Binding-site contacts:
Ligand atom N0M contacts residue VAL108 of chain 1.A at 3.4 Å.
Ligand atom O0A contacts residue VAL108 of chain 1.A at 3.4 Å.
Ligand atom C05 contacts residue VAL108 of chain 1.A at 3.7 Å (hydrophobic).
Ligand atom C03 contacts residue TYR183 of chain 1.A at 3.5 Å (hydrophobic).
Ligand atom O0A contacts residue TYR190 of chain 1.A at 3.7 Å.
Ligand atom C0O contacts residue PHE229 of chain 1.A at 3.7 Å (hydrophobic).
Ligand atom O0Q contacts residue LYS105 of chain 1.A at 3.4 Å (salt-bridge).
Ligand atom C03 contacts residue TYR190 of chain 1.A at 3.3 Å (hydrophobic).
Ligand atom F13 contacts residue LEU102 of chain 1.A at 3.3 Å.
Ligand atom C0E contacts residue TYR320 of chain 1.A at 3.2 Å (hydrophobic).
Ligand atom F13 contacts residue TYR183 of chain 1.A at 3.6 Å.
Ligand atom C0X contacts residue TYR190 of chain 1.A at 3.5 Å (hydrophobic).
Ligand atom C14 contacts residue TYR190 of chain 1.A at 3.5 Å (hydrophobic).
Ligand atom C0N contacts residue VAL108 of chain 1.A at 3.5 Å (hydrophobic).
Ligand atom N0W contacts residue TYR190 of chain 1.A at 3.3 Å.
Ligand atom F07 contacts residue LYS105 of chain 1.A at 3.1 Å.
Ligand atom C0C contacts residue TYR190 of chain 1.A at 3.5 Å (hydrophobic).
Ligand atom C0K contacts residue VAL108 of chain 1.A at 3.5 Å (hydrophobic).
Ligand atom C16 contacts residue TYR190 of chain 1.A at 3.6 Å (hydrophobic).
Ligand atom N0M contacts residue PRO238 of chain 1.A at 3.5 Å.
Ligand atom C0V contacts residue TYR190 of chain 1.A at 3.4 Å (hydrophobic).
Ligand atom C0Y contacts residue LEU102 of chain 1.A at 3.6 Å (hydrophobic).
Ligand atom C11 contacts residue LEU236 of chain 1.A at 3.7 Å (hydrophobic).
Ligand atom C00 contacts residue LYS103 of chain 1.A at 3.7 Å.
Ligand atom C10 contacts residue TYR190 of chain 1.A at 3.5 Å (hydrophobic).
Ligand atom N0H contacts residue VAL108 of chain 1.A at 3.6 Å.
Ligand atom N19 contacts residue PHE229 of chain 1.A at 3.7 Å.
Ligand atom C0O contacts residue VAL108 of chain 1.A at 3.6 Å (hydrophobic).
Ligand atom N0M contacts residue LYS105 of chain 1.A at 3.2 Å (salt-bridge).
Ligand atom C11 contacts residue TYR190 of chain 1.A at 3.4 Å (hydrophobic).
Ligand atom C11 contacts residue TRP231 of chain 1.A at 3.4 Å (hydrophobic).
Ligand atom N0M contacts residue LYS104 of chain 1.A at 3.5 Å (salt-bridge).
Ligand atom C16 contacts residue VAL110 of chain 1.A at 3.5 Å (hydrophobic).
Ligand atom C0P contacts residue VAL108 of chain 1.A at 3.6 Å (hydrophobic).
Ligand atom C0N contacts residue PRO238 of chain 1.A at 3.4 Å (hydrophobic).
Ligand atom N19 contacts residue VAL110 of chain 1.A at 3.4 Å.
Ligand atom C02 contacts residue TYR183 of chain 1.A at 3.4 Å (hydrophobic).
Ligand atom O0S contacts residue PRO238 of chain 1.A at 3.4 Å.
Ligand atom F13 contacts residue PRO97 of chain 1.A at 3.5 Å.
Ligand atom O0Q contacts residue LYS104 of chain 1.A at 3.6 Å.

Sequence of chain 1.A:
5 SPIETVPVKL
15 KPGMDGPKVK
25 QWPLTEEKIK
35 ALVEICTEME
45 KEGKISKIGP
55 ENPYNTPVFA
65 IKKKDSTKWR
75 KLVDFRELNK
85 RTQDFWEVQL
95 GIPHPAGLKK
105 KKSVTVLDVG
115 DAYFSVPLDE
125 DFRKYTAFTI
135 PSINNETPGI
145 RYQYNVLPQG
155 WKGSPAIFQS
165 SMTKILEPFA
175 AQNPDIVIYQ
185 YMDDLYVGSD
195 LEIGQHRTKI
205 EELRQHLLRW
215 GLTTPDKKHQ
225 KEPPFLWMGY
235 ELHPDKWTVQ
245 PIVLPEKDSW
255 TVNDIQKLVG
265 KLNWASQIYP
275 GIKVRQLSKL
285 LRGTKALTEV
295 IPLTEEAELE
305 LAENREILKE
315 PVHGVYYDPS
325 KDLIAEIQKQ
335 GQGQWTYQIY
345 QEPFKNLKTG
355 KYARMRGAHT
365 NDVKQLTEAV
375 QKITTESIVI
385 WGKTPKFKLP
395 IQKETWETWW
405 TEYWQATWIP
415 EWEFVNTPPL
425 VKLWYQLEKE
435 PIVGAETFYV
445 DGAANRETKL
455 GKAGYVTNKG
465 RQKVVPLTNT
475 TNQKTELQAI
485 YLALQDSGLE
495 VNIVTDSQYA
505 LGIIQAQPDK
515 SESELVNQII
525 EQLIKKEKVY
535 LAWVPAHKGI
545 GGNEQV

The protein below binds the small molecule below.
Small molecule (SMILES): N#Cc1cc2c(Oc3ccc(F)cc3OCCn3ccc(=O)[nH]c3=O)cc(F)cn2c1